Sequence of chain 1.B:
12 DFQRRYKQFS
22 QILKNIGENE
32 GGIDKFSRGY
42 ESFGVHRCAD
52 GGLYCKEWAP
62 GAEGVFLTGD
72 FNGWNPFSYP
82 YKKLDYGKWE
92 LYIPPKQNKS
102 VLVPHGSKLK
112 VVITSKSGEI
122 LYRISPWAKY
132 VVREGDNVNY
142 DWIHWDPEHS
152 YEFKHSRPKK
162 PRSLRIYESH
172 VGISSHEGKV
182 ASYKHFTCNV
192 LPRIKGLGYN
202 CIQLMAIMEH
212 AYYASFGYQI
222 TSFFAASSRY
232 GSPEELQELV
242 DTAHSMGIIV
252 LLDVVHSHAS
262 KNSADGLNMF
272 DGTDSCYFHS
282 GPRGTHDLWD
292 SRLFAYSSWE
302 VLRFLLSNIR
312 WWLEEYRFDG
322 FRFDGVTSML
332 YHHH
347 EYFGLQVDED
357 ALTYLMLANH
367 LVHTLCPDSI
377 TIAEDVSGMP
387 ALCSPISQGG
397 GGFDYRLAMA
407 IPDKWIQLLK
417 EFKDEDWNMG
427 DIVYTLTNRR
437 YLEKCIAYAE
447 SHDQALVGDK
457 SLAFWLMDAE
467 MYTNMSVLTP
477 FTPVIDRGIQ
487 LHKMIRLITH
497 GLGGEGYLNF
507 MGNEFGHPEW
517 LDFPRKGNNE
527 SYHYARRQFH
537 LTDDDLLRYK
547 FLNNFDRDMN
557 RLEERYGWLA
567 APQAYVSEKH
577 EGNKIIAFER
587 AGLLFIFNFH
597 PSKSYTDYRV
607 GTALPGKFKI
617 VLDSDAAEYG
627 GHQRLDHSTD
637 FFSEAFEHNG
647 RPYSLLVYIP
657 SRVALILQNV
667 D

Binding-site contacts:
Ligand atom C1 contacts residue GLU31 of chain 1.B at 3.9 Å.
Ligand atom O2 contacts residue GLU31 of chain 1.B at 3.0 Å (salt-bridge).
Ligand atom O3 contacts residue GLU301 of chain 1.B at 3.2 Å (salt-bridge).
Ligand atom O3 contacts residue ASN30 of chain 1.B at 3.8 Å.
Ligand atom C3 contacts residue TRP300 of chain 1.B at 4.0 Å (hydrophobic).
Ligand atom C2 contacts residue TRP300 of chain 1.B at 3.7 Å (hydrophobic).
Ligand atom C6 contacts residue ASN30 of chain 1.B at 3.9 Å.
Ligand atom O3 contacts residue PRO61 of chain 1.B at 3.0 Å.
Ligand atom C2 contacts residue ASN30 of chain 1.B at 3.7 Å.
Ligand atom O1 contacts residue LYS84 of chain 1.B at 3.5 Å.
Ligand atom C2 contacts residue GLU301 of chain 1.B at 3.3 Å.
Ligand atom O1 contacts residue GLY88 of chain 1.B at 4.0 Å.
Ligand atom C2 contacts residue PRO61 of chain 1.B at 3.7 Å (hydrophobic).
Ligand atom O2 contacts residue PRO61 of chain 1.B at 2.7 Å (h-bond).
Ligand atom O6 contacts residue ASN30 of chain 1.B at 2.7 Å (h-bond).
Ligand atom C5 contacts residue TYR87 of chain 1.B at 3.6 Å (hydrophobic).
Ligand atom O4 contacts residue GLY88 of chain 1.B at 4.0 Å.
Ligand atom C3 contacts residue GLU301 of chain 1.B at 3.9 Å.
Ligand atom O3 contacts residue ARG304 of chain 1.B at 3.3 Å (salt-bridge).
Ligand atom O5 contacts residue ASN30 of chain 1.B at 3.5 Å.
Ligand atom O2 contacts residue GLU301 of chain 1.B at 2.6 Å (salt-bridge).
Ligand atom O3 contacts residue TYR87 of chain 1.B at 3.5 Å (h-bond).
Ligand atom O2 contacts residue TRP59 of chain 1.B at 3.6 Å (h-bond).
Ligand atom O2 contacts residue LYS84 of chain 1.B at 3.6 Å.
Ligand atom O3 contacts residue LYS89 of chain 1.B at 2.9 Å (salt-bridge).
Ligand atom O3 contacts residue TRP59 of chain 1.B at 3.0 Å (h-bond).
Ligand atom C3 contacts residue TYR87 of chain 1.B at 3.4 Å (hydrophobic).
Ligand atom C1 contacts residue ASN30 of chain 1.B at 3.9 Å.
Ligand atom O3 contacts residue GLY88 of chain 1.B at 3.9 Å.
Ligand atom O4 contacts residue TYR87 of chain 1.B at 3.1 Å (h-bond).
Ligand atom C3 contacts residue GLY88 of chain 1.B at 3.6 Å.
Ligand atom C4 contacts residue TYR87 of chain 1.B at 3.6 Å (hydrophobic).
Ligand atom C3 contacts residue TRP59 of chain 1.B at 3.9 Å (hydrophobic).
Ligand atom O3 contacts residue TRP300 of chain 1.B at 3.8 Å.
Ligand atom O2 contacts residue TYR87 of chain 1.B at 3.6 Å.
Ligand atom C4 contacts residue TRP300 of chain 1.B at 3.8 Å (hydrophobic).
Ligand atom O2 contacts residue LYS89 of chain 1.B at 3.5 Å.
Ligand atom C2 contacts residue GLU31 of chain 1.B at 3.5 Å.
Ligand atom O2 contacts residue ARG304 of chain 1.B at 4.0 Å.
Ligand atom C3 contacts residue LYS89 of chain 1.B at 4.0 Å.

A small-molecule ligand and the protein it binds are described below.
Small molecule (SMILES): OC[C@H]1O[C@H](O[C@H]2[C@H](O)[C@@H](O)[C@@H](O[C@H]3[C@H](O)[C@@H](O)[C@@H](O[C@H]4[C@H](O)[C@@H](O)[C@@H](O[C@H]5[C@H](O)[C@@H](O)[C@@H](O[C@H]6[C@H](O)[C@@H](O)[C@@H](O[C@H]7[C@H](O)[C@@H](O)[C@@H](O)O[C@@H]7CO)O[C@@H]6CO)O[C@@H]5CO)O[C@@H]4CO)O[C@@H]3CO)O[C@@H]2CO)[C@H](O)[C@@H](O)[C@@H]1O